This protein binds this small molecule.
Small molecule (SMILES): N[C@H]1[C@@H](OP(=O)(O)O)O[C@H](CO[C@@H]2O[C@H](CO)[C@@H](OP(=O)(O)O)[C@H](O)[C@H]2N)[C@@H](O)[C@@H]1O

Sequence of chain 1.B:
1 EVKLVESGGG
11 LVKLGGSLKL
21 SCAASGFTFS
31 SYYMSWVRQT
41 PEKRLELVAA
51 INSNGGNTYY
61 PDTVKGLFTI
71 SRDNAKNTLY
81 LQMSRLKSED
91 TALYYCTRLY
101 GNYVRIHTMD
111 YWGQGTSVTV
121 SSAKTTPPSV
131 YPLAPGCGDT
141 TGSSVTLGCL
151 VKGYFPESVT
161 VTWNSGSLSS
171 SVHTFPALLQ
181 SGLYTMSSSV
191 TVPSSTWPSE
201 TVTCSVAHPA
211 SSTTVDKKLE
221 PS

Binding-site contacts:
Ligand atom O6 contacts residue ASN102 of chain 1.B at 3.5 Å.
Ligand atom O8 contacts residue TYR49 of chain 1.A at 2.5 Å (h-bond).
Ligand atom O9 contacts residue TYR49 of chain 1.A at 3.8 Å.
Ligand atom O7B contacts residue TYR32 of chain 1.A at 2.2 Å (h-bond).
Ligand atom C5 contacts residue TYR50 of chain 1.A at 3.8 Å (hydrophobic).
Ligand atom C6 contacts residue HIS107 of chain 1.B at 3.5 Å.
Ligand atom O5 contacts residue ASN102 of chain 1.B at 3.2 Å (h-bond).
Ligand atom P1 contacts residue TYR100 of chain 1.B at 3.6 Å.
Ligand atom O8B contacts residue ARG105 of chain 1.B at 2.9 Å (salt-bridge).
Ligand atom O6 contacts residue ASN102 of chain 1.B at 3.4 Å (h-bond).
Ligand atom O7B contacts residue ARG30 of chain 1.A at 4.2 Å.
Ligand atom O7B contacts residue ARG105 of chain 1.B at 3.2 Å (salt-bridge).
Ligand atom O9B contacts residue ARG30 of chain 1.A at 2.4 Å (salt-bridge).
Ligand atom C6 contacts residue TYR50 of chain 1.A at 3.1 Å (hydrophobic).
Ligand atom O9B contacts residue ARG105 of chain 1.B at 4.1 Å.
Ligand atom C6 contacts residue TYR32 of chain 1.A at 3.9 Å (hydrophobic).
Ligand atom C1 contacts residue TYR32 of chain 1.A at 4.0 Å (hydrophobic).
Ligand atom O5 contacts residue TYR32 of chain 1.A at 3.1 Å (h-bond).
Ligand atom C6 contacts residue ASN102 of chain 1.B at 3.8 Å.
Ligand atom O9 contacts residue TYR100 of chain 1.B at 2.7 Å (h-bond).
Ligand atom C1 contacts residue TYR50 of chain 1.A at 4.1 Å (hydrophobic).
Ligand atom O8 contacts residue LYS53 of chain 1.A at 3.7 Å.
Ligand atom O5 contacts residue ASN102 of chain 1.B at 3.7 Å.
Ligand atom O9B contacts residue TYR32 of chain 1.A at 3.7 Å.
Ligand atom C6 contacts residue TYR49 of chain 1.A at 4.1 Å (hydrophobic).
Ligand atom O8 contacts residue TYR100 of chain 1.B at 4.0 Å.
Ligand atom O4 contacts residue LYS53 of chain 1.A at 3.3 Å (salt-bridge).
Ligand atom P4B contacts residue ARG105 of chain 1.B at 3.6 Å.
Ligand atom O7 contacts residue TYR100 of chain 1.B at 3.9 Å.
Ligand atom P4B contacts residue ARG30 of chain 1.A at 3.3 Å.
Ligand atom O5 contacts residue TYR50 of chain 1.A at 4.1 Å.
Ligand atom C1 contacts residue ASN102 of chain 1.B at 3.9 Å.
Ligand atom C5 contacts residue TYR32 of chain 1.A at 3.9 Å (hydrophobic).
Ligand atom C5 contacts residue TYR50 of chain 1.A at 3.8 Å (hydrophobic).
Ligand atom P4B contacts residue TYR32 of chain 1.A at 3.5 Å.
Ligand atom O6 contacts residue TYR49 of chain 1.A at 4.1 Å.
Ligand atom C6 contacts residue TYR50 of chain 1.A at 3.6 Å (hydrophobic).
Ligand atom O8B contacts residue ARG30 of chain 1.A at 2.6 Å (salt-bridge).
Ligand atom O6 contacts residue HIS107 of chain 1.B at 3.0 Å (h-bond).
Ligand atom P1 contacts residue TYR49 of chain 1.A at 3.7 Å.

Sequence of chain 1.A:
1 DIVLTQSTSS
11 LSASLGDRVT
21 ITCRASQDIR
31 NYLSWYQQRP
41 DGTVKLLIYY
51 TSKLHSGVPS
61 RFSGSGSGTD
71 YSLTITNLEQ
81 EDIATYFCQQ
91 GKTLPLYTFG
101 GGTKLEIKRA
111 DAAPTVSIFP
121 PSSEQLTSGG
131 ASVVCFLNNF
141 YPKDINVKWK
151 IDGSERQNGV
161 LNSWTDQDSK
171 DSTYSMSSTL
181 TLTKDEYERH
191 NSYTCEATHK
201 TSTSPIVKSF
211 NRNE